Sequence of chain 1.A:
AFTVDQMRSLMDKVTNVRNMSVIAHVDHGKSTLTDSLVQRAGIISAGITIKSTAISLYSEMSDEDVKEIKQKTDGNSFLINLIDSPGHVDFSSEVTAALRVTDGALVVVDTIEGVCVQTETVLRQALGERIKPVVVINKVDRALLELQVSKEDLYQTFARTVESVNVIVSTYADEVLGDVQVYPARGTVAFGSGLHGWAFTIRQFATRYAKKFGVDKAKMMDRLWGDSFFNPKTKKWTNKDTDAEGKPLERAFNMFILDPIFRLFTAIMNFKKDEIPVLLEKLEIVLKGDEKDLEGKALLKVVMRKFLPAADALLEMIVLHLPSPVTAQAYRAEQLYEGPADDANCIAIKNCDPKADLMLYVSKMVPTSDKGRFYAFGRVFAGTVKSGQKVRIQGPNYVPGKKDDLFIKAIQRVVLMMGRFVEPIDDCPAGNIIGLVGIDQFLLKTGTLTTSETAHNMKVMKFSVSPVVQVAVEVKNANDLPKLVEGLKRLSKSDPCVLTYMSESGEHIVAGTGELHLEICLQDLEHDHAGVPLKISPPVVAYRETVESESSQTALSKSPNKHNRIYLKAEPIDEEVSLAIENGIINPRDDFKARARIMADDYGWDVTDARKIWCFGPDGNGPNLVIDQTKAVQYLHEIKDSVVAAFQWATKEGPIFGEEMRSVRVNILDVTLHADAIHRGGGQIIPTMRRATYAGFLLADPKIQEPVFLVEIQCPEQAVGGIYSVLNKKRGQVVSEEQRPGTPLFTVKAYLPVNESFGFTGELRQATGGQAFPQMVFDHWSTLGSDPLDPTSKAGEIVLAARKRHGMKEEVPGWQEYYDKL

Binding-site contacts:
Ligand atom C44 contacts residue SER777 of chain 1.A at 3.3 Å.
Ligand atom C44 contacts residue VAL488 of chain 1.A at 3.4 Å (hydrophobic).
Ligand atom C21 contacts residue VAL560 of chain 1.A at 3.6 Å (hydrophobic).
Ligand atom C45 contacts residue THR781 of chain 1.A at 3.5 Å.
Ligand atom O37 contacts residue MET796 of chain 1.A at 2.8 Å (h-bond).
Ligand atom C41 contacts residue GLN490 of chain 1.A at 3.5 Å.
Ligand atom O24 contacts residue GLU524 of chain 1.A at 2.8 Å (salt-bridge).
Ligand atom C38 contacts residue PRO487 of chain 1.A at 3.4 Å (hydrophobic).
Ligand atom C22 contacts residue TYR521 of chain 1.A at 3.4 Å (hydrophobic).
Ligand atom O12 contacts residue ALA562 of chain 1.A at 2.8 Å (h-bond).
Ligand atom C45 contacts residue SER777 of chain 1.A at 3.4 Å.
Ligand atom O contacts residue MET796 of chain 1.A at 3.3 Å (h-bond).
Ligand atom O33 contacts residue PHE798 of chain 1.A at 3.2 Å (h-bond).
Ligand atom C40 contacts residue MET796 of chain 1.A at 3.6 Å (hydrophobic).
Ligand atom C23 contacts residue GLU524 of chain 1.A at 3.4 Å.
Ligand atom C18 contacts residue TRP801 of chain 1.A at 3.5 Å (hydrophobic).
Ligand atom C30 contacts residue TYR521 of chain 1.A at 3.7 Å (hydrophobic).
Ligand atom O24 contacts residue SER523 of chain 1.A at 3.4 Å.
Ligand atom O46 contacts residue THR781 of chain 1.A at 2.8 Å.
Ligand atom O47 contacts residue GLY779 of chain 1.A at 3.5 Å (h-bond).
Ligand atom C11 contacts residue ALA562 of chain 1.A at 3.5 Å (hydrophobic).
Ligand atom O12 contacts residue VAL561 of chain 1.A at 3.5 Å.
Ligand atom C16 contacts residue PHE798 of chain 1.A at 3.6 Å (hydrophobic).
Ligand atom O46 contacts residue SER777 of chain 1.A at 3.5 Å (h-bond).
Ligand atom O12 contacts residue PRO727 of chain 1.A at 3.6 Å.
Ligand atom C26 contacts residue TYR521 of chain 1.A at 3.6 Å (hydrophobic).
Ligand atom C39 contacts residue GLN490 of chain 1.A at 3.3 Å.
Ligand atom C1 contacts residue MET796 of chain 1.A at 3.0 Å (hydrophobic).
Ligand atom O35 contacts residue LEU519 of chain 1.A at 3.3 Å.
Ligand atom O25 contacts residue GLU524 of chain 1.A at 3.4 Å (salt-bridge).
Ligand atom C28 contacts residue TYR521 of chain 1.A at 3.5 Å (hydrophobic).
Ligand atom C39 contacts residue PRO487 of chain 1.A at 3.7 Å (hydrophobic).
Ligand atom C45 contacts residue GLY779 of chain 1.A at 3.4 Å.
Ligand atom C15 contacts residue PHE798 of chain 1.A at 3.7 Å (hydrophobic).
Ligand atom O33 contacts residue VAL797 of chain 1.A at 3.6 Å.
Ligand atom C7 contacts residue PRO727 of chain 1.A at 3.5 Å (hydrophobic).
Ligand atom C22 contacts residue GLN490 of chain 1.A at 3.5 Å.
Ligand atom O46 contacts residue PHE780 of chain 1.A at 2.9 Å (h-bond).
Ligand atom C38 contacts residue MET796 of chain 1.A at 3.6 Å (hydrophobic).
Ligand atom O46 contacts residue GLY779 of chain 1.A at 3.1 Å (h-bond).

A protein and the small-molecule ligand that binds it are described below.
Small molecule (SMILES): CO[C@@H]1[C@@H](C)O[C@@H](OC[C@@]23C[C@@H]4[C@H](C)CC[C@H]4[C@@]4(C=O)C[C@@H]2C=C(C(C)C)[C@@]34C(=O)O)[C@@H](O)[C@@]12OC(=O)[C@H](CCCCCCCC(=O)O)O2